The protein below binds the small molecule below.
Small molecule (SMILES): O=CCOCCO

Binding-site contacts:
Ligand atom C2 contacts residue SER309 of chain 1.B at 3.3 Å.
Ligand atom C1 contacts residue SER309 of chain 1.B at 4.3 Å.
Ligand atom C4 contacts residue VAL303 of chain 1.B at 4.3 Å (hydrophobic).
Ligand atom O4 contacts residue ASP304 of chain 1.B at 3.8 Å.
Ligand atom C1 contacts residue ASP310 of chain 1.B at 4.1 Å.
Ligand atom O1 contacts residue SER309 of chain 1.B at 4.3 Å.
Ligand atom O1 contacts residue ASP310 of chain 1.B at 4.1 Å.
Ligand atom C3 contacts residue ASP304 of chain 1.B at 4.1 Å.
Ligand atom O2 contacts residue SER309 of chain 1.B at 4.2 Å.
Ligand atom C3 contacts residue SER309 of chain 1.B at 4.5 Å.
Ligand atom C4 contacts residue ASP304 of chain 1.B at 4.1 Å.
Ligand atom C2 contacts residue ASP310 of chain 1.B at 4.2 Å.
Ligand atom C3 contacts residue GLY305 of chain 1.B at 3.7 Å.
Ligand atom C4 contacts residue GLY305 of chain 1.B at 4.3 Å.

Sequence of chain 1.B:
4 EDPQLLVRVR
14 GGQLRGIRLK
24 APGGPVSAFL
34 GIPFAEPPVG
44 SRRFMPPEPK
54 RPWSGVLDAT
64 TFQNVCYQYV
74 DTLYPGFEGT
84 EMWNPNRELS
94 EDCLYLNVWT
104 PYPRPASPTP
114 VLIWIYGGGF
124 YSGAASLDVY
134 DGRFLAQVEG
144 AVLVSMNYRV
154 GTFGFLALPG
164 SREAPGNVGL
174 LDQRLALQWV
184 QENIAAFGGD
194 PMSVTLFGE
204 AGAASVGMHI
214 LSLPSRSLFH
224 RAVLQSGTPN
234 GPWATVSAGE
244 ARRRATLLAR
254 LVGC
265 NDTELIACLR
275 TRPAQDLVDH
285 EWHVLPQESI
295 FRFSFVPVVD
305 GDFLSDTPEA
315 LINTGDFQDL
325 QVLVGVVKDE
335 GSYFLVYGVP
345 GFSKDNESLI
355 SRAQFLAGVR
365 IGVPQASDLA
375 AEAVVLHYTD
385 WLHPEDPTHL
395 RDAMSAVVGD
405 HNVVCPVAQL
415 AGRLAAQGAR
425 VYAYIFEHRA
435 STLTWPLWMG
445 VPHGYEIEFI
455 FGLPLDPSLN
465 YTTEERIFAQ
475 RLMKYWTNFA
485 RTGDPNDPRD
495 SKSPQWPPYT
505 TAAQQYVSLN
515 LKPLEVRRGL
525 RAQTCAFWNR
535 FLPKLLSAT